Binding-site contacts:
Ligand atom C7 contacts residue GLN356 of chain 1.C at 3.9 Å.
Ligand atom C7 contacts residue TYR83 of chain 1.C at 3.8 Å (hydrophobic).
Ligand atom C6 contacts residue ILE85 of chain 1.C at 4.0 Å (hydrophobic).
Ligand atom C4 contacts residue GLN356 of chain 1.C at 3.9 Å.
Ligand atom C18 contacts residue HEM1 of chain 1.K at 3.6 Å.
Ligand atom C4 contacts residue GLN377 of chain 1.C at 3.8 Å.
Ligand atom C12 contacts residue LEU460 of chain 1.C at 4.1 Å (hydrophobic).
Ligand atom C1 contacts residue LEU460 of chain 1.C at 3.7 Å (hydrophobic).
Ligand atom C7 contacts residue ILE85 of chain 1.C at 3.4 Å (hydrophobic).
Ligand atom C26 contacts residue LEU102 of chain 1.C at 3.8 Å (hydrophobic).
Ligand atom C9 contacts residue ILE85 of chain 1.C at 4.0 Å (hydrophobic).
Ligand atom C2 contacts residue VAL353 of chain 1.C at 3.9 Å (hydrophobic).
Ligand atom C26 contacts residue MET202 of chain 1.C at 4.1 Å (hydrophobic).
Ligand atom C6 contacts residue GLN356 of chain 1.C at 3.3 Å.
Ligand atom C25 contacts residue LEU102 of chain 1.C at 3.9 Å (hydrophobic).
Ligand atom C11 contacts residue LEU460 of chain 1.C at 4.1 Å (hydrophobic).
Ligand atom C20 contacts residue HEM1 of chain 1.K at 4.0 Å.
Ligand atom C19 contacts residue GLN356 of chain 1.C at 4.0 Å.
Ligand atom C27 contacts residue ALA286 of chain 1.C at 3.9 Å (hydrophobic).
Ligand atom C24 contacts residue LEU102 of chain 1.C at 4.1 Å (hydrophobic).
Ligand atom C27 contacts residue GLU283 of chain 1.C at 3.9 Å.
Ligand atom C21 contacts residue THR291 of chain 1.C at 3.9 Å.
Ligand atom C26 contacts residue TRP88 of chain 1.C at 3.1 Å (hydrophobic).
Ligand atom C22 contacts residue HEM1 of chain 1.K at 3.6 Å.
Ligand atom C16 contacts residue LEU102 of chain 1.C at 3.6 Å (hydrophobic).
Ligand atom C2 contacts residue PHE458 of chain 1.C at 4.0 Å (hydrophobic).
Ligand atom C19 contacts residue THR354 of chain 1.C at 3.4 Å.
Ligand atom C6 contacts residue TYR83 of chain 1.C at 3.8 Å (hydrophobic).
Ligand atom O1 contacts residue TYR83 of chain 1.C at 4.0 Å.
Ligand atom C11 contacts residue SER352 of chain 1.C at 4.1 Å.
Ligand atom C5 contacts residue GLN356 of chain 1.C at 3.5 Å.
Ligand atom O2 contacts residue HEM1 of chain 1.K at 2.3 Å.
Ligand atom C27 contacts residue LEU102 of chain 1.C at 3.3 Å (hydrophobic).
Ligand atom C19 contacts residue SER352 of chain 1.C at 3.8 Å.
Ligand atom C16 contacts residue HEM1 of chain 1.K at 3.7 Å.
Ligand atom C4 contacts residue TYR83 of chain 1.C at 4.0 Å (hydrophobic).
Ligand atom C21 contacts residue ILE351 of chain 1.C at 4.1 Å (hydrophobic).
Ligand atom C19 contacts residue VAL353 of chain 1.C at 3.6 Å (hydrophobic).
Ligand atom C18 contacts residue SER352 of chain 1.C at 3.8 Å.
Ligand atom C8 contacts residue ILE85 of chain 1.C at 4.1 Å (hydrophobic).

A small-molecule ligand and the protein it binds are described below.
Small molecule (SMILES): CC(C)CC[C@@H](O)[C@@H](C)[C@H]1CC[C@H]2[C@@H]3CC=C4C[C@@H](O)CC[C@]4(C)[C@H]3CC[C@]12C

Sequence of chain 1.C:
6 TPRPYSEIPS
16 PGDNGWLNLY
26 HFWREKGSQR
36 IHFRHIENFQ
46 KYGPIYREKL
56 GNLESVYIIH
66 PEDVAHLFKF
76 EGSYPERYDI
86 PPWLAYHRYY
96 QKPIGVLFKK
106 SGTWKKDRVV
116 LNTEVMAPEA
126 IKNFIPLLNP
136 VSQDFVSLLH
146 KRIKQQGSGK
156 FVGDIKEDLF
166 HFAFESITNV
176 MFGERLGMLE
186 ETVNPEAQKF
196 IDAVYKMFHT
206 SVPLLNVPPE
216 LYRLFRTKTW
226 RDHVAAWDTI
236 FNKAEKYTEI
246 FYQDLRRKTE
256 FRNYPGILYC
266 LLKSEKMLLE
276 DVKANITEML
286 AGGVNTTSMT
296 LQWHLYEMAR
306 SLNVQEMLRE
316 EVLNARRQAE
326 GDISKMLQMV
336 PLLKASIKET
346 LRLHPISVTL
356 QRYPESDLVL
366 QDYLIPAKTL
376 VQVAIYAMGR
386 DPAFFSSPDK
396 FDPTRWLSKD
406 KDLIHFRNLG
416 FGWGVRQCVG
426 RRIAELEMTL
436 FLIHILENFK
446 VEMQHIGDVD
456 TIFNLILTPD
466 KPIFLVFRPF